Binding-site contacts:
Ligand atom C25 contacts residue TYR222 of chain 1.D at 3.7 Å (hydrophobic).
Ligand atom C07 contacts residue SER176 of chain 1.D at 3.5 Å.
Ligand atom O07 contacts residue SER176 of chain 1.D at 4.0 Å.
Ligand atom C11 contacts residue GDP1 of chain 1.X at 4.0 Å.
Ligand atom C12 contacts residue GLN11 of chain 1.D at 3.9 Å.
Ligand atom C39 contacts residue VAL175 of chain 1.D at 3.9 Å (hydrophobic).
Ligand atom C31 contacts residue ASP177 of chain 1.D at 3.9 Å.
Ligand atom C37 contacts residue PRO220 of chain 1.D at 3.5 Å (hydrophobic).
Ligand atom C01 contacts residue VAL175 of chain 1.D at 3.7 Å (hydrophobic).
Ligand atom C27 contacts residue VAL175 of chain 1.D at 3.7 Å (hydrophobic).
Ligand atom C24 contacts residue TYR222 of chain 1.D at 3.7 Å (hydrophobic).
Ligand atom C24 contacts residue PRO220 of chain 1.D at 3.6 Å (hydrophobic).
Ligand atom C02 contacts residue ASP177 of chain 1.D at 3.2 Å.
Ligand atom C08 contacts residue SER176 of chain 1.D at 3.7 Å.
Ligand atom C09 contacts residue SER176 of chain 1.D at 3.9 Å.
Ligand atom C01 contacts residue ASP177 of chain 1.D at 3.2 Å.
Ligand atom C40 contacts residue ASP177 of chain 1.D at 3.8 Å.
Ligand atom C13 contacts residue GLN11 of chain 1.D at 3.8 Å.
Ligand atom C24 contacts residue THR221 of chain 1.D at 3.9 Å.
Ligand atom C26 contacts residue PRO220 of chain 1.D at 3.8 Å (hydrophobic).
Ligand atom C03 contacts residue ASP177 of chain 1.D at 3.6 Å.
Ligand atom C37 contacts residue LEU225 of chain 1.D at 3.8 Å (hydrophobic).
Ligand atom C09 contacts residue GDP1 of chain 1.X at 4.0 Å.
Ligand atom C08 contacts residue TYR222 of chain 1.D at 3.6 Å (hydrophobic).
Ligand atom O12 contacts residue GDP1 of chain 1.X at 3.4 Å (h-bond).
Ligand atom O31 contacts residue LYS174 of chain 1.D at 3.9 Å.
Ligand atom C25 contacts residue PRO220 of chain 1.D at 3.7 Å (hydrophobic).
Ligand atom C13 contacts residue TYR222 of chain 1.D at 4.0 Å (hydrophobic).
Ligand atom C30 contacts residue VAL175 of chain 1.D at 3.5 Å (hydrophobic).
Ligand atom C38 contacts residue PRO220 of chain 1.D at 3.3 Å (hydrophobic).
Ligand atom C12 contacts residue GDP1 of chain 1.X at 3.3 Å.
Ligand atom O01 contacts residue SER176 of chain 1.D at 3.3 Å.
Ligand atom O01 contacts residue VAL175 of chain 1.D at 3.0 Å (h-bond).
Ligand atom C40 contacts residue PRO173 of chain 1.D at 3.4 Å (hydrophobic).
Ligand atom C23 contacts residue TYR222 of chain 1.D at 4.0 Å (hydrophobic).
Ligand atom C37 contacts residue THR221 of chain 1.D at 3.4 Å.
Ligand atom C37 contacts residue TYR222 of chain 1.D at 3.4 Å (hydrophobic).
Ligand atom O14 contacts residue TYR222 of chain 1.D at 3.3 Å (h-bond).
Ligand atom O01 contacts residue ASP177 of chain 1.D at 2.8 Å (salt-bridge).
Ligand atom C05 contacts residue THR178 of chain 1.D at 4.0 Å.

A small-molecule ligand and the protein it binds are described below.
Small molecule (SMILES): C=C1C[C@@H]2CC[C@@]34C[C@H]5O[C@H]6[C@@H](O3)[C@H]3O[C@H](CC[C@@H]3O[C@H]6[C@H]5O4)CC(=O)C[C@@H]3[C@@H](OC)[C@@H](C[C@H](O)CN)O[C@H]3C[C@H]3O[C@@H](CC[C@@H]1O2)C[C@@H](C)C3=C

Sequence of chain 1.D:
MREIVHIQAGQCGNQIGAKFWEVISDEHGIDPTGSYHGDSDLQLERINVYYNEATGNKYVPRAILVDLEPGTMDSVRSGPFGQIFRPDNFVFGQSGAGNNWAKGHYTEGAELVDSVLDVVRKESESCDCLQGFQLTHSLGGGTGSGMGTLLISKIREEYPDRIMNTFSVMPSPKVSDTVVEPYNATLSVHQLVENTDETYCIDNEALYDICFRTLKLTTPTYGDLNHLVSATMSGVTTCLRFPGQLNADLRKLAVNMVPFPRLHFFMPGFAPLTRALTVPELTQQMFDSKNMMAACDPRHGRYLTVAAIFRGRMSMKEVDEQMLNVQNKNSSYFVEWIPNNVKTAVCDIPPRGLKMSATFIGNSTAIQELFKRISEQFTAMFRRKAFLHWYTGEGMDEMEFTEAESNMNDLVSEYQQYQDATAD